Binding-site contacts:
Ligand atom N01 contacts residue ARG366 of chain 1.C at 3.2 Å (salt-bridge).
Ligand atom N33 contacts residue LEU216 of chain 1.C at 3.6 Å.
Ligand atom N35 contacts residue ARG242 of chain 1.C at 3.3 Å (salt-bridge).
Ligand atom N1 contacts residue HIS357 of chain 1.D at 3.3 Å.
Ligand atom O23 contacts residue ILE341 of chain 1.C at 2.6 Å (h-bond).
Ligand atom C38 contacts residue ARG242 of chain 1.C at 3.4 Å.
Ligand atom O2' contacts residue GLN356 of chain 1.D at 3.6 Å.
Ligand atom C22 contacts residue ILE341 of chain 1.C at 3.4 Å (hydrophobic).
Ligand atom N1 contacts residue ALA278 of chain 1.C at 3.6 Å.
Ligand atom N64 contacts residue ARG232 of chain 1.D at 3.5 Å.
Ligand atom C36 contacts residue LEU216 of chain 1.C at 3.6 Å (hydrophobic).
Ligand atom O28 contacts residue ILE219 of chain 1.C at 3.5 Å.
Ligand atom N64 contacts residue ARG242 of chain 1.C at 3.5 Å.
Ligand atom O31 contacts residue LEU216 of chain 1.C at 3.6 Å.
Ligand atom O30 contacts residue GLN356 of chain 1.D at 2.8 Å (h-bond).
Ligand atom C22 contacts residue ILE219 of chain 1.C at 3.6 Å (hydrophobic).
Ligand atom O2' contacts residue HIS357 of chain 1.D at 2.9 Å (h-bond).
Ligand atom O4' contacts residue ALA340 of chain 1.C at 3.5 Å.
Ligand atom C24 contacts residue ALA217 of chain 1.C at 3.2 Å (hydrophobic).
Ligand atom O29 contacts residue GLN356 of chain 1.D at 3.3 Å.
Ligand atom O44 contacts residue SER277 of chain 1.C at 2.9 Å (h-bond).
Ligand atom N7 contacts residue ARG366 of chain 1.C at 3.1 Å (salt-bridge).
Ligand atom O30 contacts residue PHE139 of chain 1.C at 3.4 Å.
Ligand atom C37 contacts residue ARG242 of chain 1.C at 3.3 Å.
Ligand atom O30 contacts residue THR355 of chain 1.D at 3.2 Å.
Ligand atom O23 contacts residue PRO342 of chain 1.C at 3.2 Å.
Ligand atom O19 contacts residue ARG242 of chain 1.C at 2.9 Å (salt-bridge).
Ligand atom C4 contacts residue ALA340 of chain 1.C at 3.6 Å (hydrophobic).
Ligand atom N39 contacts residue ARG242 of chain 1.C at 3.5 Å (salt-bridge).
Ligand atom O23 contacts residue ALA343 of chain 1.C at 3.0 Å (h-bond).
Ligand atom N39 contacts residue PHE240 of chain 1.C at 3.4 Å.
Ligand atom O20 contacts residue ILE341 of chain 1.C at 3.1 Å (h-bond).
Ligand atom C25 contacts residue ALA217 of chain 1.C at 3.0 Å (hydrophobic).
Ligand atom C40 contacts residue PHE240 of chain 1.C at 3.2 Å (hydrophobic).
Ligand atom N35 contacts residue ARG232 of chain 1.D at 2.9 Å (salt-bridge).
Ligand atom O26 contacts residue PHE139 of chain 1.C at 3.5 Å.
Ligand atom C4 contacts residue HIS357 of chain 1.D at 3.6 Å.
Ligand atom O29 contacts residue HIS138 of chain 1.C at 3.0 Å (h-bond).
Ligand atom C2 contacts residue HIS357 of chain 1.D at 3.5 Å.
Ligand atom N64 contacts residue ASP231 of chain 1.D at 3.0 Å (salt-bridge).

Sequence of chain 1.D:
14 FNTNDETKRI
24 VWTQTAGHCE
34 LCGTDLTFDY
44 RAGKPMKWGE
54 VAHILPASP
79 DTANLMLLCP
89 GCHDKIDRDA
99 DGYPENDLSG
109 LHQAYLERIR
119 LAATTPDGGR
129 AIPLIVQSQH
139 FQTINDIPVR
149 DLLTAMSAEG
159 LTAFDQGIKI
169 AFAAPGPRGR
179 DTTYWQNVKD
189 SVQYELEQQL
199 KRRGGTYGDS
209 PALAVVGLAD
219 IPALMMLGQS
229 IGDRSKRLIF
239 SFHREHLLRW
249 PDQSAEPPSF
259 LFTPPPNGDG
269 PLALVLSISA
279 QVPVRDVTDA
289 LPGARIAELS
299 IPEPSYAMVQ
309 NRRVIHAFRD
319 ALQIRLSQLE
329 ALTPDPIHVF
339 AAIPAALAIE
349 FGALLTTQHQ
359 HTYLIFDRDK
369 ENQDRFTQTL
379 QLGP

This small molecule binds to this protein.
Small molecule (SMILES): Nc1ncnc2c1ncn2[C@@H]1O[C@@H]2COP(=O)(O)O[C@@H]3[C@H](O)[C@@H](COP(=O)(O)O[C@H]2[C@H]1O)O[C@H]3n1cnc2c(N)ncnc21

Sequence of chain 1.C:
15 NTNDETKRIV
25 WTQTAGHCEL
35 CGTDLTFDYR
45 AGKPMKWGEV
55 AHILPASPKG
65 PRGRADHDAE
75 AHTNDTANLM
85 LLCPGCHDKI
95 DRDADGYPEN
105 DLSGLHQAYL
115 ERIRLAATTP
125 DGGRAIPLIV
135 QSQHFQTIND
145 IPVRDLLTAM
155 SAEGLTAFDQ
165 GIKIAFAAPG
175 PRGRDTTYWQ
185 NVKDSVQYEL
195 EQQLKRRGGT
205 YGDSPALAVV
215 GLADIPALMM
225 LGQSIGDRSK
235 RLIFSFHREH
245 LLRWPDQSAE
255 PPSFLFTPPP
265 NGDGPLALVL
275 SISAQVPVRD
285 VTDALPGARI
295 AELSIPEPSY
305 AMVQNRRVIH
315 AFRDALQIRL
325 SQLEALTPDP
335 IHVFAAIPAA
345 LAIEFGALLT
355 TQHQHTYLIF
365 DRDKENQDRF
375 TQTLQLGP